Binding-site contacts:
Ligand atom CG contacts residue ILE104 of chain 1.A at 3.8 Å (hydrophobic).
Ligand atom O contacts residue GLU264 of chain 1.A at 3.7 Å.
Ligand atom NZ contacts residue ASP101 of chain 1.A at 3.2 Å (salt-bridge).
Ligand atom C contacts residue GLU264 of chain 1.A at 3.4 Å.
Ligand atom N contacts residue GLU264 of chain 1.A at 2.7 Å (salt-bridge).
Ligand atom CA contacts residue GLU264 of chain 1.A at 3.3 Å.
Ligand atom SD contacts residue PRO260 of chain 1.A at 3.8 Å.
Ligand atom O contacts residue ILE86 of chain 1.A at 3.7 Å.
Ligand atom C contacts residue LYS90 of chain 1.A at 3.5 Å.
Ligand atom CB contacts residue GLU264 of chain 1.A at 3.3 Å.
Ligand atom CB contacts residue GLU264 of chain 1.A at 3.1 Å.
Ligand atom CA contacts residue GLU264 of chain 1.A at 3.6 Å.
Ligand atom CD2 contacts residue ILE86 of chain 1.A at 3.7 Å (hydrophobic).
Ligand atom NE2 contacts residue LYS108 of chain 1.A at 2.9 Å.
Ligand atom N contacts residue ILE104 of chain 1.A at 3.6 Å.
Ligand atom N contacts residue GLU264 of chain 1.A at 2.9 Å (salt-bridge).
Ligand atom CE contacts residue ILE104 of chain 1.A at 3.5 Å (hydrophobic).
Ligand atom CD1 contacts residue ILE86 of chain 1.A at 3.6 Å (hydrophobic).
Ligand atom CG contacts residue GLU264 of chain 1.A at 3.7 Å.
Ligand atom CA contacts residue GLU264 of chain 1.A at 3.5 Å.
Ligand atom CG contacts residue LEU107 of chain 1.A at 3.8 Å (hydrophobic).
Ligand atom CD2 contacts residue ILE104 of chain 1.A at 3.7 Å (hydrophobic).
Ligand atom CD2 contacts residue LYS108 of chain 1.A at 3.5 Å.
Ligand atom O contacts residue LYS90 of chain 1.A at 3.0 Å.
Ligand atom O contacts residue LYS90 of chain 1.A at 2.9 Å (salt-bridge).
Ligand atom CD1 contacts residue LEU107 of chain 1.A at 3.6 Å (hydrophobic).
Ligand atom CE1 contacts residue LYS108 of chain 1.A at 3.6 Å.
Ligand atom CB contacts residue GLU264 of chain 1.A at 3.4 Å.
Ligand atom CD contacts residue GLU264 of chain 1.A at 3.1 Å.
Ligand atom CD2 contacts residue LEU107 of chain 1.A at 3.3 Å (hydrophobic).
Ligand atom SD contacts residue SER100 of chain 1.A at 3.6 Å.
Ligand atom CD2 contacts residue LYS90 of chain 1.A at 3.6 Å.
Ligand atom CA contacts residue LYS90 of chain 1.A at 3.5 Å.
Ligand atom CD2 contacts residue LYS108 of chain 1.A at 3.4 Å.
Ligand atom ND1 contacts residue ILE104 of chain 1.A at 3.6 Å.
Ligand atom CD2 contacts residue GLU264 of chain 1.A at 3.7 Å.
Ligand atom CG contacts residue SER100 of chain 1.A at 3.7 Å.
Ligand atom N contacts residue GLU264 of chain 1.A at 3.3 Å (salt-bridge).
Ligand atom C contacts residue GLU264 of chain 1.A at 3.7 Å.
Ligand atom CE contacts residue PRO260 of chain 1.A at 3.6 Å (hydrophobic).

Sequence of chain 1.A:
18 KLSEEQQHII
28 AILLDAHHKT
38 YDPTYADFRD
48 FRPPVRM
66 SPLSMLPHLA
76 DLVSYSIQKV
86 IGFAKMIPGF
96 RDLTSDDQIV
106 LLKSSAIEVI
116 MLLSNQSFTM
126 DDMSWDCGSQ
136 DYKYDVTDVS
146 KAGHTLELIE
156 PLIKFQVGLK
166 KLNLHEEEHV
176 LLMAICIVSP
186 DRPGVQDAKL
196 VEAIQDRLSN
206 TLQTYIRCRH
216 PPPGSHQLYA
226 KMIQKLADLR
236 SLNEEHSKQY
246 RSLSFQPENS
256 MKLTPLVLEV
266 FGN

This small molecule binds to this protein.
Small molecule (SMILES): CSCC[C@H](NC(=O)[C@H](CC(C)C)NC(=O)[C@H](CCSC)NC(=O)[C@@H]1CCCN1C(=O)[C@H](CC1=NC=NC1)NC(=O)[C@H](CC(N)=O)NC(=O)[C@@H](N)CCCCN)C(=O)N[C@@H](CC(N)=O)C(=O)N[C@@H](CC(C)C)C(=O)N[C@@H](CC(C)C)C(=O)N[C@H](C=O)CCCCN